Binding-site contacts:
Ligand atom C15 contacts residue TYR130 of chain 1.C at 3.5 Å (hydrophobic).
Ligand atom C26 contacts residue LYS138 of chain 1.C at 3.7 Å.
Ligand atom C26 contacts residue LEU97 of chain 1.C at 4.2 Å (hydrophobic).
Ligand atom C26 contacts residue CYS137 of chain 1.C at 4.3 Å (hydrophobic).
Ligand atom C15 contacts residue GLU134 of chain 1.C at 4.0 Å.
Ligand atom C6 contacts residue TYR130 of chain 1.C at 4.2 Å (hydrophobic).
Ligand atom C24 contacts residue GLU134 of chain 1.C at 4.2 Å.
Ligand atom C18 contacts residue TYR130 of chain 1.C at 3.9 Å (hydrophobic).
Ligand atom C25 contacts residue CYS137 of chain 1.C at 4.5 Å (hydrophobic).
Ligand atom C6 contacts residue LYS133 of chain 1.C at 3.8 Å.
Ligand atom C8 contacts residue LYS133 of chain 1.C at 4.5 Å.
Ligand atom C8 contacts residue TYR130 of chain 1.C at 3.9 Å (hydrophobic).
Ligand atom C14 contacts residue TYR130 of chain 1.C at 4.2 Å (hydrophobic).
Ligand atom C27 contacts residue LEU97 of chain 1.C at 4.3 Å (hydrophobic).
Ligand atom C7 contacts residue TYR130 of chain 1.C at 3.9 Å (hydrophobic).
Ligand atom C7 contacts residue LYS133 of chain 1.C at 3.2 Å.
Ligand atom C16 contacts residue GLU134 of chain 1.C at 4.1 Å.
Ligand atom C23 contacts residue TYR100 of chain 1.C at 3.4 Å (hydrophobic).
Ligand atom C16 contacts residue TYR100 of chain 1.C at 4.4 Å (hydrophobic).
Ligand atom C24 contacts residue TYR100 of chain 1.C at 3.6 Å (hydrophobic).
Ligand atom C16 contacts residue TYR130 of chain 1.C at 4.3 Å (hydrophobic).
Ligand atom C26 contacts residue GLU134 of chain 1.C at 4.2 Å.

Sequence of chain 1.C:
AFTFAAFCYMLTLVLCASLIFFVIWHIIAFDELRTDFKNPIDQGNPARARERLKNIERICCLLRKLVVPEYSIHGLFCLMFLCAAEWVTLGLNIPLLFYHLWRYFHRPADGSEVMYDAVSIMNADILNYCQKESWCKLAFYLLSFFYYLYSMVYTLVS

This protein binds this small molecule.
Small molecule (SMILES): CC(C)CCC[C@@H](C)[C@H]1CC[C@H]2[C@@H]3CC=C4C[C@@H](O)CC[C@]4(C)[C@H]3CC[C@]12C